Sequence of chain 1.A:
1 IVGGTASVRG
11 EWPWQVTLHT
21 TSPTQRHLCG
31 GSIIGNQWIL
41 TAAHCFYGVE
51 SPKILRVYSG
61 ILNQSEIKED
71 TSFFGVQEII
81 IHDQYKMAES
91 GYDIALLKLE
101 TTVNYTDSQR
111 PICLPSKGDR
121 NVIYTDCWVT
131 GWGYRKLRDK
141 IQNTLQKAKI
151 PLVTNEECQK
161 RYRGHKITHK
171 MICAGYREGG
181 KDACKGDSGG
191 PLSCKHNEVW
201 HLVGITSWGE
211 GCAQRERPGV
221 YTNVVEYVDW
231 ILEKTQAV

This protein binds this small molecule.
Small molecule (SMILES): [H]/N=C(\N)c1ccc2c(c1)[C@@](C)(c1ccccc1)C[C@@H](c1cc(NC(=O)CC(C)C)cc(-c3ccc(C(N)=O)cc3C(=O)O)c1)N2

Binding-site contacts:
Ligand atom C9 contacts residue SER188 of chain 1.A at 3.8 Å.
Ligand atom N37 contacts residue GLY219 of chain 1.A at 3.6 Å.
Ligand atom C27 contacts residue SER188 of chain 1.A at 2.9 Å.
Ligand atom C13 contacts residue GLY209 of chain 1.A at 3.6 Å.
Ligand atom C19 contacts residue GLY186 of chain 1.A at 3.5 Å.
Ligand atom O43 contacts residue LYS185 of chain 1.A at 3.6 Å.
Ligand atom N39 contacts residue GLY211 of chain 1.A at 2.7 Å (h-bond).
Ligand atom N37 contacts residue ALA183 of chain 1.A at 3.7 Å.
Ligand atom N39 contacts residue ALA183 of chain 1.A at 3.3 Å (h-bond).
Ligand atom O45 contacts residue SER188 of chain 1.A at 2.7 Å (h-bond).
Ligand atom C6 contacts residue TRP208 of chain 1.A at 3.8 Å (hydrophobic).
Ligand atom O44 contacts residue TYR47 of chain 1.A at 2.8 Å (h-bond).
Ligand atom N40 contacts residue LEU28 of chain 1.A at 2.8 Å (h-bond).
Ligand atom N37 contacts residue TRP208 of chain 1.A at 3.5 Å (h-bond).
Ligand atom C12 contacts residue LEU28 of chain 1.A at 3.6 Å (hydrophobic).
Ligand atom C27 contacts residue GLY186 of chain 1.A at 3.4 Å.
Ligand atom N38 contacts residue SER188 of chain 1.A at 3.5 Å (h-bond).
Ligand atom C7 contacts residue LYS185 of chain 1.A at 3.6 Å.
Ligand atom N40 contacts residue HIS27 of chain 1.A at 3.2 Å (h-bond).
Ligand atom C3 contacts residue GLY211 of chain 1.A at 3.7 Å.
Ligand atom N39 contacts residue ASP182 of chain 1.A at 3.1 Å (salt-bridge).
Ligand atom C9 contacts residue SER207 of chain 1.A at 3.2 Å.
Ligand atom O43 contacts residue SER188 of chain 1.A at 2.4 Å (h-bond).
Ligand atom C2 contacts residue CYS212 of chain 1.A at 3.4 Å (hydrophobic).
Ligand atom C25 contacts residue ALA183 of chain 1.A at 3.4 Å (hydrophobic).
Ligand atom N38 contacts residue SER207 of chain 1.A at 3.5 Å (h-bond).
Ligand atom N39 contacts residue CYS212 of chain 1.A at 3.8 Å.
Ligand atom C2 contacts residue LYS185 of chain 1.A at 3.8 Å.
Ligand atom C18 contacts residue TRP208 of chain 1.A at 3.7 Å (hydrophobic).
Ligand atom N37 contacts residue ASP182 of chain 1.A at 3.2 Å (salt-bridge).
Ligand atom C32 contacts residue GLY209 of chain 1.A at 3.2 Å.
Ligand atom C7 contacts residue CYS212 of chain 1.A at 3.6 Å (hydrophobic).
Ligand atom C12 contacts residue GLY186 of chain 1.A at 3.4 Å.
Ligand atom O43 contacts residue GLY186 of chain 1.A at 2.7 Å (h-bond).
Ligand atom C10 contacts residue LYS185 of chain 1.A at 3.8 Å.
Ligand atom C4 contacts residue LYS185 of chain 1.A at 3.8 Å.
Ligand atom C9 contacts residue TRP208 of chain 1.A at 3.8 Å (hydrophobic).
Ligand atom C23 contacts residue SER207 of chain 1.A at 3.5 Å.
Ligand atom O45 contacts residue HIS44 of chain 1.A at 3.1 Å (h-bond).
Ligand atom O45 contacts residue CYS29 of chain 1.A at 3.6 Å (h-bond).